Sequence of chain 1.B:
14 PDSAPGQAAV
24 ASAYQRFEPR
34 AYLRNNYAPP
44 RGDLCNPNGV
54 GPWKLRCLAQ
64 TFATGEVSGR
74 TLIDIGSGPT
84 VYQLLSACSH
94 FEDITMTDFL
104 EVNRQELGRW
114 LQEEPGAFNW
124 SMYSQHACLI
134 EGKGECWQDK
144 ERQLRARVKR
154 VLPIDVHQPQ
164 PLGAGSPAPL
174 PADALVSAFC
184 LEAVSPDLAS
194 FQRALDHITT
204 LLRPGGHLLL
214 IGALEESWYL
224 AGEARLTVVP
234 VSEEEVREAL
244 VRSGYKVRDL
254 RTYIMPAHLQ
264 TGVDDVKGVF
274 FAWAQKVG

Binding-site contacts:
Ligand atom C3 contacts residue VAL269 of chain 1.B at 4.1 Å (hydrophobic).
Ligand atom C3 contacts residue TYR222 of chain 1.B at 3.9 Å (hydrophobic).
Ligand atom C5 contacts residue PHE182 of chain 1.B at 3.8 Å (hydrophobic).
Ligand atom C3 contacts residue GLU219 of chain 1.B at 3.7 Å.
Ligand atom F3 contacts residue VAL272 of chain 1.B at 3.7 Å.
Ligand atom C7 contacts residue LYS57 of chain 1.B at 3.7 Å.
Ligand atom C2 contacts residue TYR222 of chain 1.B at 3.4 Å (hydrophobic).
Ligand atom C2 contacts residue TYR35 of chain 1.B at 4.0 Å (hydrophobic).
Ligand atom F1 contacts residue MET258 of chain 1.B at 3.5 Å.
Ligand atom C3 contacts residue ASN39 of chain 1.B at 3.8 Å.
Ligand atom C12 contacts residue PHE182 of chain 1.B at 3.7 Å (hydrophobic).
Ligand atom C1 contacts residue TYR35 of chain 1.B at 3.5 Å (hydrophobic).
Ligand atom C9 contacts residue TYR35 of chain 1.B at 3.7 Å (hydrophobic).
Ligand atom N1 contacts residue GLU219 of chain 1.B at 3.2 Å (salt-bridge).
Ligand atom C8 contacts residue TYR40 of chain 1.B at 3.5 Å (hydrophobic).
Ligand atom F1 contacts residue ASP267 of chain 1.B at 3.8 Å.
Ligand atom C6 contacts residue PHE182 of chain 1.B at 3.7 Å (hydrophobic).
Ligand atom C8 contacts residue TYR35 of chain 1.B at 3.4 Å (hydrophobic).
Ligand atom C4 contacts residue GLU219 of chain 1.B at 3.8 Å.
Ligand atom C11 contacts residue MET258 of chain 1.B at 3.9 Å (hydrophobic).
Ligand atom F1 contacts residue ARG44 of chain 1.B at 2.9 Å.
Ligand atom C8 contacts residue ASN39 of chain 1.B at 3.7 Å.
Ligand atom F3 contacts residue VAL53 of chain 1.B at 3.7 Å.
Ligand atom F3 contacts residue MET258 of chain 1.B at 3.4 Å.
Ligand atom F2 contacts residue VAL269 of chain 1.B at 3.5 Å.
Ligand atom C7 contacts residue ASN39 of chain 1.B at 3.8 Å.
Ligand atom C7 contacts residue PHE182 of chain 1.B at 3.8 Å (hydrophobic).
Ligand atom F2 contacts residue VAL272 of chain 1.B at 3.4 Å.
Ligand atom F2 contacts residue PHE182 of chain 1.B at 3.3 Å.
Ligand atom C11 contacts residue ARG44 of chain 1.B at 3.8 Å.
Ligand atom N1 contacts residue TYR222 of chain 1.B at 3.6 Å.
Ligand atom C9 contacts residue ASN39 of chain 1.B at 3.8 Å.
Ligand atom C8 contacts residue PHE182 of chain 1.B at 4.0 Å (hydrophobic).
Ligand atom C4 contacts residue VAL269 of chain 1.B at 3.7 Å (hydrophobic).
Ligand atom C5 contacts residue ARG44 of chain 1.B at 4.0 Å.
Ligand atom C3 contacts residue ASP267 of chain 1.B at 3.7 Å.
Ligand atom C7 contacts residue TYR40 of chain 1.B at 3.3 Å (hydrophobic).
Ligand atom F1 contacts residue VAL269 of chain 1.B at 3.5 Å.
Ligand atom C10 contacts residue PHE182 of chain 1.B at 4.1 Å (hydrophobic).
Ligand atom C6 contacts residue LYS57 of chain 1.B at 4.0 Å.

The protein below binds the small molecule below.
Small molecule (SMILES): N[C@@H]1[C@@H]2CC[C@H]1c1cccc(C(F)(F)F)c12